Binding-site contacts:
Ligand atom O2A contacts residue MG1 of chain 1.G at 2.9 Å.
Ligand atom O1B contacts residue SER180 of chain 1.A at 3.2 Å (h-bond).
Ligand atom O2B contacts residue GLY179 of chain 1.A at 3.4 Å.
Ligand atom O2B contacts residue MG1 of chain 1.G at 2.1 Å.
Ligand atom O1G contacts residue SER188 of chain 1.A at 3.5 Å.
Ligand atom O2G contacts residue ASP190 of chain 1.A at 2.8 Å (salt-bridge).
Ligand atom N7 contacts residue TYR271 of chain 1.A at 3.7 Å.
Ligand atom O3G contacts residue GLY189 of chain 1.A at 3.6 Å (h-bond).
Ligand atom O2G contacts residue GLY189 of chain 1.A at 3.8 Å.
Ligand atom O2A contacts residue ASP190 of chain 1.A at 2.8 Å (salt-bridge).
Ligand atom C2' contacts residue TYR271 of chain 1.A at 3.9 Å (hydrophobic).
Ligand atom O3' contacts residue THR273 of chain 1.A at 3.7 Å.
Ligand atom O1G contacts residue GLY189 of chain 1.A at 2.9 Å (h-bond).
Ligand atom O3B contacts residue SER180 of chain 1.A at 3.8 Å.
Ligand atom O2B contacts residue ASP192 of chain 1.A at 3.7 Å.
Ligand atom PG contacts residue MG1 of chain 1.G at 3.4 Å.
Ligand atom C8 contacts residue TYR271 of chain 1.A at 3.2 Å (hydrophobic).
Ligand atom PG contacts residue GLY189 of chain 1.A at 3.6 Å.
Ligand atom O5' contacts residue ASP192 of chain 1.A at 3.6 Å (salt-bridge).
Ligand atom C5' contacts residue PHE272 of chain 1.A at 3.6 Å (hydrophobic).
Ligand atom C5' contacts residue ASP192 of chain 1.A at 3.8 Å.
Ligand atom C5' contacts residue GLY179 of chain 1.A at 3.9 Å.
Ligand atom O4' contacts residue PHE272 of chain 1.A at 3.4 Å.
Ligand atom PB contacts residue SER180 of chain 1.A at 3.7 Å.
Ligand atom N2 contacts residue ASP276 of chain 1.A at 3.8 Å.
Ligand atom PA contacts residue ASP192 of chain 1.A at 3.7 Å.
Ligand atom PG contacts residue SER180 of chain 1.A at 3.8 Å.
Ligand atom O2G contacts residue MG1 of chain 1.G at 2.6 Å.
Ligand atom O1B contacts residue GLY179 of chain 1.A at 3.9 Å.
Ligand atom C1' contacts residue TYR271 of chain 1.A at 3.5 Å (hydrophobic).
Ligand atom O1G contacts residue SER180 of chain 1.A at 2.4 Å (h-bond).
Ligand atom O2B contacts residue SER180 of chain 1.A at 3.1 Å (h-bond).
Ligand atom C4' contacts residue PHE272 of chain 1.A at 3.4 Å (hydrophobic).
Ligand atom PB contacts residue MG1 of chain 1.G at 3.5 Å.
Ligand atom C2' contacts residue GLY274 of chain 1.A at 3.9 Å.
Ligand atom O3' contacts residue ARG183 of chain 1.A at 3.9 Å.
Ligand atom O1B contacts residue ARG183 of chain 1.A at 2.9 Å (salt-bridge).
Ligand atom O2A contacts residue ASP192 of chain 1.A at 2.8 Å (salt-bridge).
Ligand atom O3' contacts residue GLY274 of chain 1.A at 3.3 Å.
Ligand atom O1G contacts residue MG1 of chain 1.G at 3.6 Å.

This protein binds this small molecule.
Small molecule (SMILES): Nc1nc2c(ncn2[C@H]2C[C@H](O)[C@@H](CO[P](=O)(O)N[P](=O)(O)OP(=O)(O)O)O2)c(=O)[nH]1

Sequence of chain 1.A:
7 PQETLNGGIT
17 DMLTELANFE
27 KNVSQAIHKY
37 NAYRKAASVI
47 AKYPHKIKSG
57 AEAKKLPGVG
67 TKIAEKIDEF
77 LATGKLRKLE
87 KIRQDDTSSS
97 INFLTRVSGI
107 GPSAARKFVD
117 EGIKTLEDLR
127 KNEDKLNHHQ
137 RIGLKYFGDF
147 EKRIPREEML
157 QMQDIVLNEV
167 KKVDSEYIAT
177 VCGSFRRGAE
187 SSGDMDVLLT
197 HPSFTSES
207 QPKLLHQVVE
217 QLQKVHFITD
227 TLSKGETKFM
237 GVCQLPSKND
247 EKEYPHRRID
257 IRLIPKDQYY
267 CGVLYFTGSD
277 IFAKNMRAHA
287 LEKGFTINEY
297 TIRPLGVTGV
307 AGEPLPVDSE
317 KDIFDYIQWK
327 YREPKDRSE